Binding-site contacts:
Ligand atom OH contacts residue LYS175 of chain 1.B at 4.1 Å.
Ligand atom OH contacts residue LYS170 of chain 1.B at 4.0 Å.
Ligand atom C3 contacts residue ARG169 of chain 1.B at 4.3 Å.
Ligand atom OH contacts residue ARG169 of chain 1.B at 4.1 Å.
Ligand atom C2 contacts residue LYS175 of chain 1.B at 4.0 Å.
Ligand atom C2 contacts residue HIS173 of chain 1.B at 3.9 Å.
Ligand atom C4 contacts residue ARG169 of chain 1.B at 3.5 Å.
Ligand atom C3 contacts residue HIS173 of chain 1.B at 3.8 Å.
Ligand atom C2 contacts residue ARG169 of chain 1.B at 4.0 Å.
Ligand atom C1 contacts residue HIS173 of chain 1.B at 4.3 Å.
Ligand atom C4 contacts residue HIS173 of chain 1.B at 3.9 Å.
Ligand atom C1 contacts residue LYS175 of chain 1.B at 3.4 Å.
Ligand atom C4 contacts residue LYS175 of chain 1.B at 4.4 Å.
Ligand atom C3 contacts residue LYS175 of chain 1.B at 3.5 Å.

Sequence of chain 1.B:
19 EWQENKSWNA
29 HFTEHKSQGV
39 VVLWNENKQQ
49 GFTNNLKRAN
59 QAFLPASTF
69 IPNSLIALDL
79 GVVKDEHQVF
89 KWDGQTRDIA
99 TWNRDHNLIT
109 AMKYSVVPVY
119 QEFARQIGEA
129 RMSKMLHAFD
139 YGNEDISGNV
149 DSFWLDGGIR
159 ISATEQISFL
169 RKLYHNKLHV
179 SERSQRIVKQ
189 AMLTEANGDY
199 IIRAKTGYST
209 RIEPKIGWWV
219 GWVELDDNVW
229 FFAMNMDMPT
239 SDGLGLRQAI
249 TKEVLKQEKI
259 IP

A protein and the small-molecule ligand that binds it are described below.
Small molecule (SMILES): CCCCO